Binding-site contacts:
Ligand atom O7 contacts residue LYS571 of chain 1.B at 3.8 Å.
Ligand atom O5 contacts residue SER591 of chain 1.B at 3.5 Å.
Ligand atom C7 contacts residue ASN568 of chain 1.B at 3.4 Å.
Ligand atom C4 contacts residue ASN568 of chain 1.B at 4.2 Å.
Ligand atom O7 contacts residue ASN568 of chain 1.B at 3.2 Å (h-bond).
Ligand atom C7 contacts residue LYS571 of chain 1.B at 4.5 Å.
Ligand atom C1 contacts residue ASN568 of chain 1.B at 1.4 Å.
Ligand atom C8 contacts residue SER537 of chain 1.B at 3.6 Å.
Ligand atom C2 contacts residue ASN568 of chain 1.B at 2.5 Å.
Ligand atom C8 contacts residue LYS571 of chain 1.B at 3.9 Å.
Ligand atom C1 contacts residue SER537 of chain 1.B at 4.2 Å.
Ligand atom O6 contacts residue MET566 of chain 1.B at 4.1 Å.
Ligand atom O5 contacts residue MET566 of chain 1.B at 3.9 Å.
Ligand atom C3 contacts residue ASN568 of chain 1.B at 3.8 Å.
Ligand atom C5 contacts residue ASN568 of chain 1.B at 3.6 Å.
Ligand atom C7 contacts residue SER537 of chain 1.B at 3.8 Å.
Ligand atom C8 contacts residue ASN572 of chain 1.B at 3.8 Å.
Ligand atom O6 contacts residue SER591 of chain 1.B at 4.3 Å.
Ligand atom C8 contacts residue ASN568 of chain 1.B at 3.8 Å.
Ligand atom C1 contacts residue SER591 of chain 1.B at 4.1 Å.
Ligand atom C2 contacts residue SER537 of chain 1.B at 3.9 Å.
Ligand atom O5 contacts residue ASN568 of chain 1.B at 2.3 Å (h-bond).
Ligand atom N2 contacts residue SER537 of chain 1.B at 3.0 Å (h-bond).
Ligand atom C3 contacts residue SER537 of chain 1.B at 4.0 Å.
Ligand atom O6 contacts residue THR590 of chain 1.B at 4.2 Å.
Ligand atom N2 contacts residue ASN568 of chain 1.B at 3.1 Å (h-bond).
Ligand atom O3 contacts residue SER537 of chain 1.B at 4.4 Å.
Ligand atom C5 contacts residue MET566 of chain 1.B at 4.0 Å (hydrophobic).
Ligand atom C1 contacts residue MET566 of chain 1.B at 4.1 Å (hydrophobic).

A small-molecule ligand and the protein it binds are described below.
Small molecule (SMILES): CC(=O)N[C@@H]1[C@@H](O)[C@H](O)[C@@H](CO)O[C@H]1O

Sequence of chain 1.B:
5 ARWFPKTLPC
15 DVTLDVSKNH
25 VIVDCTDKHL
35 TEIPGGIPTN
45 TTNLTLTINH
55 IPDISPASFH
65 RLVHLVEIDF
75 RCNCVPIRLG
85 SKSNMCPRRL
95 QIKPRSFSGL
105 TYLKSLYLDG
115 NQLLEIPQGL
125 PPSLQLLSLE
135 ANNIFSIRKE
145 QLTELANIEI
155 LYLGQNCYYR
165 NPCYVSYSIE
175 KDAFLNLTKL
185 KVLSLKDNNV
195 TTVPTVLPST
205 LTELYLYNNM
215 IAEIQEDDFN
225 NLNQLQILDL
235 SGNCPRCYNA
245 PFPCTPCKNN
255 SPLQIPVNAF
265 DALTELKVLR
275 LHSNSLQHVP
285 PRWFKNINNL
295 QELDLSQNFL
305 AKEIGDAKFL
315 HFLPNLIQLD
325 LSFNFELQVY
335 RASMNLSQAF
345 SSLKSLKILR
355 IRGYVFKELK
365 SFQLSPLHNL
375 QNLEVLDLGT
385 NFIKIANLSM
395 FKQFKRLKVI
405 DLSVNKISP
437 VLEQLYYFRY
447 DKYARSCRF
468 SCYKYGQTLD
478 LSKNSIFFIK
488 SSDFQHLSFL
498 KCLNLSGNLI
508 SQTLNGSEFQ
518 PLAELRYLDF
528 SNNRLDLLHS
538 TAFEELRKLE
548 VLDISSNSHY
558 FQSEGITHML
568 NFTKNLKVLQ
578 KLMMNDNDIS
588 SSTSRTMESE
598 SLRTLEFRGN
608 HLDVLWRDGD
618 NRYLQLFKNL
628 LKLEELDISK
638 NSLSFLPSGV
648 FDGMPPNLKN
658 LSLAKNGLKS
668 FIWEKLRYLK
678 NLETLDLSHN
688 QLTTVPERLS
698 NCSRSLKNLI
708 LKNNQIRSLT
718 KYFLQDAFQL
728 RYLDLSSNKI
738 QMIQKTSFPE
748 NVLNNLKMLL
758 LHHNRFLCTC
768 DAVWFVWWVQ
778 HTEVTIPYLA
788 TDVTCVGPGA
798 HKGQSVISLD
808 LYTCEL